Binding-site contacts:
Ligand atom C7 contacts residue ASP124 of chain 1.A at 3.5 Å.
Ligand atom C5 contacts residue SER172 of chain 1.A at 4.0 Å.
Ligand atom S contacts residue THR311 of chain 1.A at 3.8 Å.
Ligand atom C3 contacts residue GLY310 of chain 1.A at 4.2 Å.
Ligand atom C5 contacts residue ASP170 of chain 1.A at 3.6 Å.
Ligand atom C7 contacts residue GLY310 of chain 1.A at 3.8 Å.
Ligand atom C2 contacts residue GLY310 of chain 1.A at 4.1 Å.
Ligand atom O1 contacts residue ASP170 of chain 1.A at 3.3 Å (salt-bridge).
Ligand atom BR contacts residue PHE205 of chain 1.A at 3.6 Å.
Ligand atom C7 contacts residue TYR168 of chain 1.A at 3.9 Å (hydrophobic).
Ligand atom C2 contacts residue LEU214 of chain 1.A at 4.2 Å (hydrophobic).
Ligand atom C contacts residue PHE205 of chain 1.A at 4.0 Å (hydrophobic).
Ligand atom BR contacts residue ASP208 of chain 1.A at 4.1 Å.
Ligand atom C10 contacts residue THR311 of chain 1.A at 3.2 Å.
Ligand atom C2 contacts residue ASP122 of chain 1.A at 3.9 Å.
Ligand atom C9 contacts residue ASP308 of chain 1.A at 4.2 Å.
Ligand atom O1 contacts residue GLY169 of chain 1.A at 3.0 Å.
Ligand atom C4 contacts residue TYR168 of chain 1.A at 3.9 Å (hydrophobic).
Ligand atom BR contacts residue SER204 of chain 1.A at 3.5 Å.
Ligand atom C5 contacts residue PHE205 of chain 1.A at 3.5 Å (hydrophobic).
Ligand atom C8 contacts residue GLY310 of chain 1.A at 3.7 Å.
Ligand atom O contacts residue ASP170 of chain 1.A at 3.8 Å.
Ligand atom N contacts residue GLY310 of chain 1.A at 2.9 Å (h-bond).
Ligand atom C4 contacts residue PHE205 of chain 1.A at 3.9 Å (hydrophobic).
Ligand atom C9 contacts residue GLY310 of chain 1.A at 3.8 Å.
Ligand atom C10 contacts residue ILE393 of chain 1.A at 3.6 Å (hydrophobic).
Ligand atom C4 contacts residue ASP170 of chain 1.A at 4.1 Å.
Ligand atom C9 contacts residue THR311 of chain 1.A at 3.0 Å.
Ligand atom BR contacts residue SER172 of chain 1.A at 4.3 Å.
Ligand atom C7 contacts residue LEU214 of chain 1.A at 3.8 Å (hydrophobic).
Ligand atom C3 contacts residue LEU214 of chain 1.A at 4.1 Å (hydrophobic).
Ligand atom C2 contacts residue PHE205 of chain 1.A at 4.1 Å (hydrophobic).
Ligand atom C1 contacts residue PHE205 of chain 1.A at 3.5 Å (hydrophobic).
Ligand atom O1 contacts residue TYR168 of chain 1.A at 4.2 Å.
Ligand atom C contacts residue ILE211 of chain 1.A at 3.7 Å (hydrophobic).
Ligand atom N contacts residue ASP124 of chain 1.A at 3.9 Å.
Ligand atom C contacts residue ASP122 of chain 1.A at 3.5 Å.
Ligand atom C6 contacts residue PHE205 of chain 1.A at 3.2 Å (hydrophobic).
Ligand atom C1 contacts residue ASP122 of chain 1.A at 4.2 Å.
Ligand atom S contacts residue ASP170 of chain 1.A at 4.2 Å.

A small-molecule ligand and the protein it binds are described below.
Small molecule (SMILES): Cc1cc(CNCCS(C)(=O)=O)ccc1Br

Sequence of chain 1.A:
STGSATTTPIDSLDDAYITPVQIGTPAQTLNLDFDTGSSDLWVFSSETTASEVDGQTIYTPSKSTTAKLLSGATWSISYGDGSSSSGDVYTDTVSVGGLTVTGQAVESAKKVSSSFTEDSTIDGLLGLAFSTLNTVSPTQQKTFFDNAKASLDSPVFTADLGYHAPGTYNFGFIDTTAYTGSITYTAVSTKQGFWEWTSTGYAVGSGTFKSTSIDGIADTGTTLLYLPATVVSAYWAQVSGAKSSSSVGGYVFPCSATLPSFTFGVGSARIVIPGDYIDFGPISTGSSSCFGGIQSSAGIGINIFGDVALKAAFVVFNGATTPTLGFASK